Sequence of chain 2.E:
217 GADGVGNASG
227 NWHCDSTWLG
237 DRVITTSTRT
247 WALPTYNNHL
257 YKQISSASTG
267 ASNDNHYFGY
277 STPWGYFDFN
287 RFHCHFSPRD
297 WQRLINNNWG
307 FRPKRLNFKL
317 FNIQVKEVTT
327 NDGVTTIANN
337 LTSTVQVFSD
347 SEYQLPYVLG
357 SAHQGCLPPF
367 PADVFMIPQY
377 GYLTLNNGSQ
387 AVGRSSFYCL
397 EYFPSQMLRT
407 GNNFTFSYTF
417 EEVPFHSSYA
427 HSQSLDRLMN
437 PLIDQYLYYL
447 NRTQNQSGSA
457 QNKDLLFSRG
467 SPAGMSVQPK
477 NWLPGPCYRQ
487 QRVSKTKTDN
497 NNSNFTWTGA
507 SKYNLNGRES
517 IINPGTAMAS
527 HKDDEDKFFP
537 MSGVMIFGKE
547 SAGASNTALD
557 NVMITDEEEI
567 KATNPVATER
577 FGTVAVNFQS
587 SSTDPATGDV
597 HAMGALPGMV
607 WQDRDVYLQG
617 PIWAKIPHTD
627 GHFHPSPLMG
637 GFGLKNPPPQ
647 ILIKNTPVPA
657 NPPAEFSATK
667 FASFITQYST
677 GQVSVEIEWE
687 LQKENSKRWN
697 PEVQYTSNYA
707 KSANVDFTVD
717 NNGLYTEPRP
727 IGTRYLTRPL

A protein and the small-molecule ligand that binds it are described below.
Small molecule (SMILES): Nc1ncnc2[nH]cnc12

Binding-site contacts:
Ligand atom N6 contacts residue PRO633 of chain 2.E at 4.4 Å.
Ligand atom C2 contacts residue PRO631 of chain 2.E at 4.2 Å (hydrophobic).
Ligand atom C6 contacts residue SER632 of chain 2.E at 4.0 Å.
Ligand atom N6 contacts residue SER632 of chain 2.E at 3.6 Å.
Ligand atom C5 contacts residue SER632 of chain 2.E at 3.9 Å.
Ligand atom C6 contacts residue PRO631 of chain 2.E at 4.3 Å (hydrophobic).
Ligand atom C8 contacts residue HIS630 of chain 2.E at 3.3 Å.
Ligand atom N7 contacts residue SER632 of chain 2.E at 3.7 Å.
Ligand atom C2 contacts residue GLY639 of chain 2.E at 2.9 Å.
Ligand atom N9 contacts residue PRO631 of chain 2.E at 3.8 Å.
Ligand atom N3 contacts residue PRO631 of chain 2.E at 4.1 Å.
Ligand atom N6 contacts residue GLY639 of chain 2.E at 3.5 Å (h-bond).
Ligand atom N1 contacts residue PHE638 of chain 2.E at 4.1 Å.
Ligand atom N1 contacts residue GLY639 of chain 2.E at 3.0 Å (h-bond).
Ligand atom N9 contacts residue HIS630 of chain 2.E at 4.4 Å.
Ligand atom N6 contacts residue GLY637 of chain 2.E at 3.4 Å (h-bond).
Ligand atom C4 contacts residue PRO631 of chain 2.E at 4.2 Å (hydrophobic).
Ligand atom N3 contacts residue GLY639 of chain 2.E at 4.2 Å.
Ligand atom N7 contacts residue ASP609 of chain 2.E at 4.0 Å.
Ligand atom N7 contacts residue HIS630 of chain 2.E at 3.7 Å.
Ligand atom C5 contacts residue PRO631 of chain 2.E at 4.4 Å (hydrophobic).
Ligand atom N1 contacts residue PRO631 of chain 2.E at 4.2 Å.
Ligand atom C2 contacts residue ILE622 of chain 2.E at 4.3 Å (hydrophobic).
Ligand atom N6 contacts residue PHE638 of chain 2.E at 3.7 Å.
Ligand atom C5 contacts residue PRO420 of chain 2.E at 4.5 Å (hydrophobic).
Ligand atom C6 contacts residue GLY639 of chain 2.E at 3.7 Å.